Binding-site contacts:
Ligand atom C1 contacts residue SER443 of chain 1.A at 4.0 Å.
Ligand atom O6 contacts residue ASN420 of chain 1.A at 4.3 Å.
Ligand atom C1 contacts residue ASN441 of chain 1.A at 1.4 Å.
Ligand atom C5 contacts residue SER419 of chain 1.A at 4.3 Å.
Ligand atom O6 contacts residue SER419 of chain 1.A at 3.0 Å (h-bond).
Ligand atom C1 contacts residue TYR439 of chain 1.A at 4.1 Å (hydrophobic).
Ligand atom C8 contacts residue ARG486 of chain 1.A at 4.0 Å.
Ligand atom C5 contacts residue ASN441 of chain 1.A at 3.7 Å.
Ligand atom C1 contacts residue SER465 of chain 1.A at 4.0 Å.
Ligand atom C7 contacts residue GLU488 of chain 1.A at 3.8 Å.
Ligand atom N2 contacts residue ASN441 of chain 1.A at 2.9 Å (h-bond).
Ligand atom C8 contacts residue ILE463 of chain 1.A at 3.8 Å (hydrophobic).
Ligand atom C6 contacts residue THR444 of chain 1.A at 4.1 Å.
Ligand atom O7 contacts residue TYR439 of chain 1.A at 2.9 Å (h-bond).
Ligand atom C3 contacts residue ASN441 of chain 1.A at 3.8 Å.
Ligand atom C2 contacts residue ASN441 of chain 1.A at 2.4 Å.
Ligand atom N2 contacts residue GLU488 of chain 1.A at 3.2 Å (salt-bridge).
Ligand atom O7 contacts residue ASN441 of chain 1.A at 3.6 Å (h-bond).
Ligand atom C1 contacts residue SER419 of chain 1.A at 4.4 Å.
Ligand atom C8 contacts residue SER465 of chain 1.A at 4.5 Å.
Ligand atom O5 contacts residue SER443 of chain 1.A at 3.8 Å.
Ligand atom N2 contacts residue SER465 of chain 1.A at 4.2 Å.
Ligand atom C2 contacts residue TYR439 of chain 1.A at 4.0 Å (hydrophobic).
Ligand atom O5 contacts residue ASN441 of chain 1.A at 2.4 Å (h-bond).
Ligand atom N2 contacts residue TYR439 of chain 1.A at 4.2 Å.
Ligand atom C5 contacts residue SER443 of chain 1.A at 3.7 Å.
Ligand atom O6 contacts residue ASN396 of chain 1.A at 4.5 Å.
Ligand atom C7 contacts residue ASN441 of chain 1.A at 3.4 Å.
Ligand atom O5 contacts residue SER419 of chain 1.A at 3.5 Å (h-bond).
Ligand atom C4 contacts residue ASN441 of chain 1.A at 4.2 Å.
Ligand atom C2 contacts residue GLU488 of chain 1.A at 4.3 Å.
Ligand atom C8 contacts residue GLU488 of chain 1.A at 3.4 Å.
Ligand atom C6 contacts residue SER443 of chain 1.A at 3.7 Å.
Ligand atom C6 contacts residue SER419 of chain 1.A at 4.0 Å.
Ligand atom C7 contacts residue TYR439 of chain 1.A at 3.7 Å (hydrophobic).

Sequence of chain 1.A:
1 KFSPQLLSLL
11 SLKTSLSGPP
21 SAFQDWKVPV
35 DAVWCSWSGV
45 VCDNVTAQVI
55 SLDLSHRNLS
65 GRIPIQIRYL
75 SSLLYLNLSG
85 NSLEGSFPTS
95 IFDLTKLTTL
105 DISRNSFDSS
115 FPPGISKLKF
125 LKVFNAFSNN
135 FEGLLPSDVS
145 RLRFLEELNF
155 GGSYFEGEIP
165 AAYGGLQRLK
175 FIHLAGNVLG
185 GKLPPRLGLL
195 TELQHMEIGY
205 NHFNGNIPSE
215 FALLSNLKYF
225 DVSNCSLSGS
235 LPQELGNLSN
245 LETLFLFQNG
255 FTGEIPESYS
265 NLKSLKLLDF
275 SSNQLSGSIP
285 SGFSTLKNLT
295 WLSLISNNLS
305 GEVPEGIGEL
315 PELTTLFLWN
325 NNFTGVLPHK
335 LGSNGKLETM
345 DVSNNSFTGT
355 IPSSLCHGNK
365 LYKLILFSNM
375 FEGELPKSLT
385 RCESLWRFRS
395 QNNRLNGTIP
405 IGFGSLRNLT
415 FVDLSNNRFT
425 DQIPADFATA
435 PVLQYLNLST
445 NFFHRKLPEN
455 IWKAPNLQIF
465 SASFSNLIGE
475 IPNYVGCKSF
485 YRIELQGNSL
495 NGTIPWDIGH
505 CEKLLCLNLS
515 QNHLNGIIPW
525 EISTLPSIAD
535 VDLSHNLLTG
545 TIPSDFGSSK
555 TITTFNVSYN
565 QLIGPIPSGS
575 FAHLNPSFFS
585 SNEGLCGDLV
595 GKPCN

A small-molecule ligand and the protein it binds are described below.
Small molecule (SMILES): CC(=O)N[C@@H]1[C@@H](O)[C@H](O)[C@@H](CO)O[C@H]1O